Binding-site contacts:
Ligand atom O4 contacts residue TYR274 of chain 1.A at 4.3 Å.
Ligand atom O4 contacts residue GLN283 of chain 1.A at 2.7 Å (h-bond).
Ligand atom O4 contacts residue ALA286 of chain 1.A at 4.4 Å.
Ligand atom O5 contacts residue TYR274 of chain 1.A at 3.8 Å.
Ligand atom O4 contacts residue ALA287 of chain 1.A at 3.9 Å.
Ligand atom C4 contacts residue ALA287 of chain 1.A at 3.9 Å (hydrophobic).
Ligand atom O1 contacts residue TYR274 of chain 1.A at 4.3 Å.
Ligand atom C5 contacts residue TYR274 of chain 1.A at 3.5 Å (hydrophobic).
Ligand atom O5 contacts residue GLN290 of chain 1.A at 4.2 Å.
Ligand atom C4 contacts residue ALA286 of chain 1.A at 4.0 Å (hydrophobic).
Ligand atom C5 contacts residue GLN283 of chain 1.A at 4.1 Å.
Ligand atom C1 contacts residue TYR274 of chain 1.A at 3.8 Å (hydrophobic).
Ligand atom C5 contacts residue ALA287 of chain 1.A at 3.3 Å (hydrophobic).
Ligand atom O3 contacts residue GLN283 of chain 1.A at 4.3 Å.
Ligand atom O5 contacts residue ALA287 of chain 1.A at 3.7 Å.
Ligand atom C4 contacts residue GLN283 of chain 1.A at 3.5 Å.
Ligand atom O5 contacts residue ALA286 of chain 1.A at 3.9 Å.
Ligand atom C5 contacts residue ALA286 of chain 1.A at 4.0 Å (hydrophobic).

Sequence of chain 1.A:
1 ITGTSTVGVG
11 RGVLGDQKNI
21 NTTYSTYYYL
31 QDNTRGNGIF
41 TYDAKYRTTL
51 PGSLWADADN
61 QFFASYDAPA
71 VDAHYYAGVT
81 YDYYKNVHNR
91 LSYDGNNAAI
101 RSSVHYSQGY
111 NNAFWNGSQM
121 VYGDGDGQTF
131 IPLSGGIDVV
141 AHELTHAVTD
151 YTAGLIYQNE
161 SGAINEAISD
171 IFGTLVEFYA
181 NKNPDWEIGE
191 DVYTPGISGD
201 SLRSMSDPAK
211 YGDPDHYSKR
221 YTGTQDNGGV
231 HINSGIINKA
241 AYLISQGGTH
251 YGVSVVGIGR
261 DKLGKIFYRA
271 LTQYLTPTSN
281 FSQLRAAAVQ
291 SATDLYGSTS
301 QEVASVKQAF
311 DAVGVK

This small molecule binds to this protein.
Small molecule (SMILES): O[C@@H]1[C@@H](O)[C@H](O)OC[C@H]1O